Binding-site contacts:
Ligand atom O2' contacts residue ASP7 of chain 3.D at 2.7 Å (salt-bridge).
Ligand atom N6 contacts residue ASN182 of chain 2.D at 3.1 Å (h-bond).
Ligand atom N9 contacts residue PHE220 of chain 2.D at 3.6 Å.
Ligand atom O3' contacts residue VAL66 of chain 3.D at 3.4 Å (h-bond).
Ligand atom C5 contacts residue PHE220 of chain 2.D at 3.6 Å (hydrophobic).
Ligand atom C1' contacts residue ASP68 of chain 3.D at 3.4 Å.
Ligand atom N3 contacts residue TYR69 of chain 3.D at 3.3 Å.
Ligand atom C2 contacts residue LEU244 of chain 2.D at 3.6 Å (hydrophobic).
Ligand atom C2' contacts residue ASP7 of chain 3.D at 3.5 Å.
Ligand atom O2' contacts residue ASP68 of chain 3.D at 3.7 Å.
Ligand atom O2' contacts residue TYR69 of chain 3.D at 3.7 Å.
Ligand atom C2' contacts residue PHE180 of chain 2.D at 3.6 Å (hydrophobic).
Ligand atom N3 contacts residue PHE220 of chain 2.D at 3.6 Å.
Ligand atom C4 contacts residue PHE41 of chain 3.D at 3.4 Å (hydrophobic).
Ligand atom O3' contacts residue TRP8 of chain 3.D at 3.5 Å (h-bond).
Ligand atom C5 contacts residue PHE41 of chain 3.D at 3.5 Å (hydrophobic).
Ligand atom O4' contacts residue ASP68 of chain 3.D at 3.5 Å (salt-bridge).
Ligand atom N3 contacts residue PHE41 of chain 3.D at 3.5 Å.
Ligand atom O5' contacts residue THR125 of chain 3.D at 2.6 Å (h-bond).
Ligand atom O3' contacts residue VAL67 of chain 3.D at 3.4 Å.
Ligand atom N7 contacts residue PHE180 of chain 2.D at 3.5 Å.
Ligand atom N1 contacts residue LEU244 of chain 2.D at 3.0 Å (h-bond).
Ligand atom O3' contacts residue ASP68 of chain 3.D at 2.7 Å (salt-bridge).
Ligand atom N1 contacts residue PHE220 of chain 2.D at 3.6 Å.
Ligand atom C8 contacts residue PHE180 of chain 2.D at 3.6 Å (hydrophobic).
Ligand atom C6 contacts residue PHE220 of chain 2.D at 3.5 Å (hydrophobic).
Ligand atom C2 contacts residue PHE220 of chain 2.D at 3.6 Å (hydrophobic).
Ligand atom O5' contacts residue PHE126 of chain 3.D at 3.5 Å.
Ligand atom N6 contacts residue VAL242 of chain 2.D at 3.1 Å (h-bond).
Ligand atom C3' contacts residue ASP7 of chain 3.D at 3.4 Å.
Ligand atom C8 contacts residue PHE220 of chain 2.D at 3.7 Å (hydrophobic).
Ligand atom C3' contacts residue TRP8 of chain 3.D at 3.7 Å (hydrophobic).
Ligand atom N6 contacts residue PHE220 of chain 2.D at 3.7 Å.
Ligand atom C6 contacts residue PHE41 of chain 3.D at 3.7 Å (hydrophobic).
Ligand atom O3' contacts residue ASP7 of chain 3.D at 2.8 Å (salt-bridge).
Ligand atom C4' contacts residue ASP68 of chain 3.D at 3.4 Å.
Ligand atom C2 contacts residue PHE41 of chain 3.D at 3.6 Å (hydrophobic).
Ligand atom C4 contacts residue PHE220 of chain 2.D at 3.5 Å (hydrophobic).
Ligand atom N7 contacts residue PHE220 of chain 2.D at 3.5 Å.
Ligand atom N7 contacts residue ASN182 of chain 2.D at 3.1 Å (h-bond).

Sequence of chain 3.D:
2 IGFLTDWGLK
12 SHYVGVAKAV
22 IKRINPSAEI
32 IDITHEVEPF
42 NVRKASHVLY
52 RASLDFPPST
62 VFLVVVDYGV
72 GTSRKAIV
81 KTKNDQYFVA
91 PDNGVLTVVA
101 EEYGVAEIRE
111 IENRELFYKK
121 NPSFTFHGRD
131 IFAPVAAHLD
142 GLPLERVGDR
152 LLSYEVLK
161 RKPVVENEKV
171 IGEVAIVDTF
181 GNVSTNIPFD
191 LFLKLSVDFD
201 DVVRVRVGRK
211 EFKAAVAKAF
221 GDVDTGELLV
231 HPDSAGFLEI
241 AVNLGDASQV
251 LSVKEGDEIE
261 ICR

Sequence of chain 2.D:
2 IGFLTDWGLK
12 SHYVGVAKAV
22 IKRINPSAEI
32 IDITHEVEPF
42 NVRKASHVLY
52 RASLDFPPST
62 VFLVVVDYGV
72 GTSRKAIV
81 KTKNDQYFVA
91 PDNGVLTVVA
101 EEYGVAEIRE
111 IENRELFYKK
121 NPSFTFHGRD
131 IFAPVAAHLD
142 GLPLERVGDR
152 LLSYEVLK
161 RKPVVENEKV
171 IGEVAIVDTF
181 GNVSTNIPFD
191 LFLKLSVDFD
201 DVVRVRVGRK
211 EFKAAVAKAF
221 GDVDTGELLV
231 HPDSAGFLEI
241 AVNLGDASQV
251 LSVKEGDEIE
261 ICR

The protein below binds the small molecule below.
Small molecule (SMILES): Nc1ncnc2c1ncn2[C@@H]1O[C@H](CO)[C@@H](O)[C@H]1O